Binding-site contacts:
Ligand atom O5 contacts residue TYR79 of chain 1.C at 3.9 Å.
Ligand atom C8 contacts residue TYR79 of chain 1.C at 3.7 Å (hydrophobic).
Ligand atom N2 contacts residue ASP122 of chain 1.C at 3.1 Å (salt-bridge).
Ligand atom O7 contacts residue ARG148 of chain 1.C at 4.0 Å.
Ligand atom O6 contacts residue GLU53 of chain 1.C at 3.4 Å (salt-bridge).
Ligand atom C4 contacts residue TRP136 of chain 1.C at 3.9 Å (hydrophobic).
Ligand atom C3 contacts residue TYR79 of chain 1.C at 3.8 Å (hydrophobic).
Ligand atom C1 contacts residue TYR79 of chain 1.C at 3.9 Å (hydrophobic).
Ligand atom O6 contacts residue ARG94 of chain 1.C at 4.0 Å.
Ligand atom C8 contacts residue ARG148 of chain 1.C at 3.6 Å.
Ligand atom C4 contacts residue TYR79 of chain 1.C at 3.7 Å (hydrophobic).
Ligand atom O4 contacts residue TRP331 of chain 1.C at 2.9 Å.
Ligand atom N2 contacts residue ASN127 of chain 1.C at 3.7 Å.
Ligand atom C7 contacts residue ASP147 of chain 1.C at 4.0 Å.
Ligand atom C2 contacts residue ASP122 of chain 1.C at 3.9 Å.
Ligand atom O7 contacts residue ARG312 of chain 1.C at 3.4 Å (salt-bridge).
Ligand atom C7 contacts residue ARG312 of chain 1.C at 3.8 Å.
Ligand atom C5 contacts residue ARG55 of chain 1.C at 4.0 Å.
Ligand atom C8 contacts residue TRP136 of chain 1.C at 3.7 Å (hydrophobic).
Ligand atom O5 contacts residue TRP136 of chain 1.C at 3.8 Å.
Ligand atom C8 contacts residue ARG312 of chain 1.C at 3.7 Å.
Ligand atom N2 contacts residue GLU347 of chain 1.C at 3.8 Å.
Ligand atom O7 contacts residue GLU347 of chain 1.C at 4.0 Å.
Ligand atom C7 contacts residue ASP122 of chain 1.C at 3.9 Å.
Ligand atom C1 contacts residue GLU347 of chain 1.C at 3.9 Å.
Ligand atom O3 contacts residue TYR118 of chain 1.C at 3.9 Å.
Ligand atom C7 contacts residue ASN127 of chain 1.C at 3.8 Å.
Ligand atom C7 contacts residue GLU347 of chain 1.C at 3.7 Å.
Ligand atom C3 contacts residue TRP136 of chain 1.C at 4.0 Å (hydrophobic).
Ligand atom C1 contacts residue ASP122 of chain 1.C at 3.9 Å.
Ligand atom O3 contacts residue TYR79 of chain 1.C at 3.9 Å.
Ligand atom C8 contacts residue ASP147 of chain 1.C at 2.8 Å.
Ligand atom C6 contacts residue GLU53 of chain 1.C at 3.5 Å.
Ligand atom C2 contacts residue TRP136 of chain 1.C at 3.6 Å (hydrophobic).
Ligand atom O6 contacts residue ARG55 of chain 1.C at 3.8 Å.
Ligand atom O4 contacts residue TYR79 of chain 1.C at 3.9 Å.
Ligand atom C8 contacts residue ARG94 of chain 1.C at 3.3 Å.
Ligand atom O7 contacts residue ASP122 of chain 1.C at 3.4 Å (salt-bridge).
Ligand atom C2 contacts residue TYR79 of chain 1.C at 3.3 Å (hydrophobic).
Ligand atom C1 contacts residue TRP136 of chain 1.C at 4.0 Å (hydrophobic).

Sequence of chain 1.C:
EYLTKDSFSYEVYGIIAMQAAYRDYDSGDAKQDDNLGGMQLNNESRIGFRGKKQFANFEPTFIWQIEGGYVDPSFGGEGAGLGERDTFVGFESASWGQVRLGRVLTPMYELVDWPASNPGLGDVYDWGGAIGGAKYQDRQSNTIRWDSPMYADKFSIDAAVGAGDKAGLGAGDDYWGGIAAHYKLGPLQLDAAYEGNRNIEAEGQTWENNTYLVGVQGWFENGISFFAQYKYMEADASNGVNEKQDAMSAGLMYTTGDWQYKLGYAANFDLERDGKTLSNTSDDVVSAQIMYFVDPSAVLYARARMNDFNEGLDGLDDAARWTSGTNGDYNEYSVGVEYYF

This small molecule binds to this protein.
Small molecule (SMILES): CC(=O)N[C@@H]1[C@@H](O)[C@H](O[C@@H]2O[C@H](CO)[C@@H](O[C@@H]3O[C@H](CO)[C@@H](O[C@@H]4O[C@H](CO)[C@@H](O)[C@H](O)[C@H]4NC(C)=O)[C@H](O)[C@H]3NC(C)=O)[C@H](O)[C@H]2NC(C)=O)[C@@H](CO)O[C@H]1O